This small molecule binds to this protein.
Small molecule (SMILES): CC(=O)N[C@@H]1[C@@H](O)[C@H](O)[C@@H](CO)O[C@H]1O

Binding-site contacts:
Ligand atom O5 contacts residue ASN324 of chain 1.A at 2.4 Å (h-bond).
Ligand atom C4 contacts residue ASN324 of chain 1.A at 4.2 Å.
Ligand atom C1 contacts residue ASN324 of chain 1.A at 1.4 Å.
Ligand atom N2 contacts residue ASN324 of chain 1.A at 2.9 Å (h-bond).
Ligand atom C2 contacts residue ASN324 of chain 1.A at 2.5 Å.
Ligand atom C5 contacts residue ASN324 of chain 1.A at 3.7 Å.
Ligand atom C3 contacts residue ASN324 of chain 1.A at 3.8 Å.
Ligand atom C8 contacts residue ASN324 of chain 1.A at 4.4 Å.
Ligand atom C7 contacts residue ASN324 of chain 1.A at 3.3 Å.
Ligand atom O7 contacts residue ASN324 of chain 1.A at 3.3 Å (h-bond).

Sequence of chain 1.A:
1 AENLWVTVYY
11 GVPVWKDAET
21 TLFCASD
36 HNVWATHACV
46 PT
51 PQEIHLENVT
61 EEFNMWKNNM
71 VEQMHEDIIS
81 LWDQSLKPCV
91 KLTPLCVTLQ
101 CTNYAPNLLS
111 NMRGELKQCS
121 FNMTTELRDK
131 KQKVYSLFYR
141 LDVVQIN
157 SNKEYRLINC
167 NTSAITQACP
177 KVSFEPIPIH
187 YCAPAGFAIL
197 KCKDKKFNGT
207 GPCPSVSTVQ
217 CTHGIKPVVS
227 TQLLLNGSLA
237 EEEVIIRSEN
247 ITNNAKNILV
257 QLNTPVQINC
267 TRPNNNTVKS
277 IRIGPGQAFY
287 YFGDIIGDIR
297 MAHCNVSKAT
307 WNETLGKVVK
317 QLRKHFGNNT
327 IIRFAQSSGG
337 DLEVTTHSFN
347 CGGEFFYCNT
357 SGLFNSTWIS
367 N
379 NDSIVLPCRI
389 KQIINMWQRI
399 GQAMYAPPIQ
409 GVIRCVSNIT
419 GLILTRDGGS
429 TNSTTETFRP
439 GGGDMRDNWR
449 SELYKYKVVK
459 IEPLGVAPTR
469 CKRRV